This protein binds this small molecule.
Small molecule (SMILES): CN(C)C(=O)c1ccccc1NC(=O)OCc1ccc(C(=O)O)cc1

Binding-site contacts:
Ligand atom C7 contacts residue LYS97 of chain 1.B at 4.0 Å.
Ligand atom O3 contacts residue PHE36 of chain 1.A at 3.6 Å.
Ligand atom N2 contacts residue PHE36 of chain 1.A at 3.5 Å.
Ligand atom C13 contacts residue TYR91 of chain 1.A at 3.5 Å (hydrophobic).
Ligand atom C15 contacts residue TYR100 of chain 1.B at 3.8 Å (hydrophobic).
Ligand atom C14 contacts residue TYR49 of chain 1.A at 3.9 Å (hydrophobic).
Ligand atom O2 contacts residue LYS97 of chain 1.B at 3.0 Å (salt-bridge).
Ligand atom C9 contacts residue TYR100 of chain 1.B at 3.3 Å (hydrophobic).
Ligand atom N2 contacts residue GLN89 of chain 1.A at 2.7 Å (h-bond).
Ligand atom C11 contacts residue ALA34 of chain 1.A at 3.8 Å (hydrophobic).
Ligand atom C8 contacts residue TYR91 of chain 1.A at 3.6 Å (hydrophobic).
Ligand atom C16 contacts residue TYR49 of chain 1.A at 3.8 Å (hydrophobic).
Ligand atom C10 contacts residue GLN89 of chain 1.A at 3.6 Å.
Ligand atom C14 contacts residue TYR91 of chain 1.A at 3.4 Å (hydrophobic).
Ligand atom O1 contacts residue GLU99 of chain 1.B at 3.3 Å.
Ligand atom C15 contacts residue TYR49 of chain 1.A at 3.8 Å (hydrophobic).
Ligand atom C4 contacts residue GLN89 of chain 1.A at 3.3 Å.
Ligand atom O1 contacts residue MET98 of chain 1.B at 3.9 Å.
Ligand atom C2 contacts residue LYS97 of chain 1.B at 4.0 Å.
Ligand atom O1 contacts residue LYS97 of chain 1.B at 3.2 Å (salt-bridge).
Ligand atom C13 contacts residue TYR49 of chain 1.A at 3.6 Å (hydrophobic).
Ligand atom C5 contacts residue GLN89 of chain 1.A at 3.2 Å.
Ligand atom O3 contacts residue GLN89 of chain 1.A at 3.7 Å.
Ligand atom C12 contacts residue TYR49 of chain 1.A at 3.4 Å (hydrophobic).
Ligand atom C8 contacts residue TYR96 of chain 1.A at 3.7 Å (hydrophobic).
Ligand atom O1 contacts residue TYR100 of chain 1.B at 2.8 Å (h-bond).
Ligand atom C1 contacts residue HIS35 of chain 1.B at 3.6 Å.
Ligand atom O5 contacts residue TYR100 of chain 1.B at 3.7 Å.
Ligand atom C7 contacts residue TYR100 of chain 1.B at 3.9 Å (hydrophobic).
Ligand atom C17 contacts residue TYR49 of chain 1.A at 3.6 Å (hydrophobic).
Ligand atom C16 contacts residue TYR100 of chain 1.B at 3.6 Å (hydrophobic).
Ligand atom C1 contacts residue TRP47 of chain 1.B at 3.9 Å (hydrophobic).
Ligand atom C11 contacts residue TYR49 of chain 1.A at 3.8 Å (hydrophobic).
Ligand atom C2 contacts residue HIS35 of chain 1.B at 3.4 Å.
Ligand atom C10 contacts residue PHE36 of chain 1.A at 3.5 Å (hydrophobic).
Ligand atom O3 contacts residue ALA34 of chain 1.A at 3.3 Å.
Ligand atom C18 contacts residue TYR100 of chain 1.B at 3.6 Å (hydrophobic).
Ligand atom C17 contacts residue TYR100 of chain 1.B at 3.4 Å (hydrophobic).
Ligand atom C6 contacts residue PHE98 of chain 1.A at 4.0 Å (hydrophobic).
Ligand atom C11 contacts residue THR46 of chain 1.A at 3.8 Å.

Sequence of chain 1.A:
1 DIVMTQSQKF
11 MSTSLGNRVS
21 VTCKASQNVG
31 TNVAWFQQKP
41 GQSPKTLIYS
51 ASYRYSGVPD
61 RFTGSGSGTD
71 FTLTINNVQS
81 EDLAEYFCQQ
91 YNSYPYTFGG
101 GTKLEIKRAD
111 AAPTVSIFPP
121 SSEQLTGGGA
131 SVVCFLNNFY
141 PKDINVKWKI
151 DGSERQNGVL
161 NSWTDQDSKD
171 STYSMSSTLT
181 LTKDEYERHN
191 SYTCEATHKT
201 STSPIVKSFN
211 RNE

Sequence of chain 1.B:
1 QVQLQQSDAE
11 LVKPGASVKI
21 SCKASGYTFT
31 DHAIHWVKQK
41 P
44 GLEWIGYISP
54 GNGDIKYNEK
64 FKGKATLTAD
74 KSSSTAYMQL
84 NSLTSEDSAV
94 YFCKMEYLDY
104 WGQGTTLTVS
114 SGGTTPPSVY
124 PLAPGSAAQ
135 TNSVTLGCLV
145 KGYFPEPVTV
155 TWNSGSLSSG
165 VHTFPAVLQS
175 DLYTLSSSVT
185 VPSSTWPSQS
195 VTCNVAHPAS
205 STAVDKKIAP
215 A